Sequence of chain 1.A:
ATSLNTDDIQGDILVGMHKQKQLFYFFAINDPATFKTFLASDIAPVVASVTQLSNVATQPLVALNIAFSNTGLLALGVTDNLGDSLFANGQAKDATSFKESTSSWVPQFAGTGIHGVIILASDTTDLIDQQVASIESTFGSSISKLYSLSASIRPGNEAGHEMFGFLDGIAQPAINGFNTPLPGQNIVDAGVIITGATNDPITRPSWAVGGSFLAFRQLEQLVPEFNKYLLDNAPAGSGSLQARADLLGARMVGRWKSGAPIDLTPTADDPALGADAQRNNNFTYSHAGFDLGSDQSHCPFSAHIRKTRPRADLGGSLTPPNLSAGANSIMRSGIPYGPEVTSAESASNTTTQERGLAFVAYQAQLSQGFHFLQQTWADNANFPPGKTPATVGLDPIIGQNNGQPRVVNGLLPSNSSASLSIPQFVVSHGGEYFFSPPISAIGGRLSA

This small molecule binds to this protein.
Small molecule (SMILES): CC(=O)N[C@@H]1[C@@H](O)[C@H](O)[C@@H](CO)O[C@H]1O

Binding-site contacts:
Ligand atom C5 contacts residue ASN349 of chain 1.A at 3.6 Å.
Ligand atom C2 contacts residue ASN349 of chain 1.A at 2.5 Å.
Ligand atom C2 contacts residue LYS228 of chain 1.A at 4.3 Å.
Ligand atom C3 contacts residue ASN349 of chain 1.A at 3.8 Å.
Ligand atom C1 contacts residue ALA347 of chain 1.A at 4.3 Å (hydrophobic).
Ligand atom C4 contacts residue ASN349 of chain 1.A at 4.2 Å.
Ligand atom C1 contacts residue ASN349 of chain 1.A at 1.4 Å.
Ligand atom C8 contacts residue SER348 of chain 1.A at 3.8 Å.
Ligand atom C6 contacts residue ASP232 of chain 1.A at 4.2 Å.
Ligand atom C7 contacts residue ASN349 of chain 1.A at 3.6 Å.
Ligand atom C2 contacts residue ALA347 of chain 1.A at 4.3 Å (hydrophobic).
Ligand atom O6 contacts residue ASP232 of chain 1.A at 3.1 Å (salt-bridge).
Ligand atom C1 contacts residue LYS228 of chain 1.A at 3.9 Å.
Ligand atom O5 contacts residue ASN349 of chain 1.A at 2.4 Å (h-bond).
Ligand atom C7 contacts residue SER348 of chain 1.A at 4.4 Å.
Ligand atom N2 contacts residue ASN349 of chain 1.A at 2.9 Å (h-bond).
Ligand atom O7 contacts residue ASN349 of chain 1.A at 4.0 Å.
Ligand atom C5 contacts residue LYS228 of chain 1.A at 4.3 Å.
Ligand atom N2 contacts residue ALA347 of chain 1.A at 3.1 Å (h-bond).
Ligand atom O6 contacts residue LYS228 of chain 1.A at 3.5 Å (salt-bridge).
Ligand atom O5 contacts residue LYS228 of chain 1.A at 3.3 Å (salt-bridge).
Ligand atom C6 contacts residue LEU231 of chain 1.A at 4.1 Å (hydrophobic).
Ligand atom C6 contacts residue LYS228 of chain 1.A at 4.4 Å.
Ligand atom C7 contacts residue ALA347 of chain 1.A at 3.6 Å (hydrophobic).
Ligand atom C8 contacts residue ALA347 of chain 1.A at 3.1 Å (hydrophobic).